Binding-site contacts:
Ligand atom C14 contacts residue ALA58 of chain 1.A at 3.6 Å (hydrophobic).
Ligand atom O2 contacts residue LYS60 of chain 1.A at 2.9 Å (salt-bridge).
Ligand atom C5 contacts residue MET114 of chain 1.A at 3.1 Å (hydrophobic).
Ligand atom C18 contacts residue TYR42 of chain 1.A at 3.4 Å (hydrophobic).
Ligand atom C20 contacts residue ASP173 of chain 1.A at 3.4 Å.
Ligand atom C35 contacts residue TYR70 of chain 1.A at 3.5 Å (hydrophobic).
Ligand atom N1 contacts residue ALA58 of chain 1.A at 3.4 Å.
Ligand atom N8 contacts residue ALA41 of chain 1.A at 3.4 Å.
Ligand atom C2 contacts residue GLU115 of chain 1.A at 3.4 Å.
Ligand atom N4 contacts residue LYS60 of chain 1.A at 3.1 Å (salt-bridge).
Ligand atom C36 contacts residue CYS172 of chain 1.A at 3.0 Å (hydrophobic).
Ligand atom C33 contacts residue ALA41 of chain 1.A at 3.1 Å (hydrophobic).
Ligand atom C14 contacts residue LEU162 of chain 1.A at 3.4 Å (hydrophobic).
Ligand atom C12 contacts residue GLN111 of chain 1.A at 3.2 Å.
Ligand atom C1 contacts residue GLU115 of chain 1.A at 3.4 Å.
Ligand atom N5 contacts residue GLU77 of chain 1.A at 3.5 Å.
Ligand atom N6 contacts residue ALA41 of chain 1.A at 3.1 Å (h-bond).
Ligand atom C contacts residue LYS120 of chain 1.A at 3.5 Å.
Ligand atom C22 contacts residue GLY175 of chain 1.A at 3.5 Å.
Ligand atom C21 contacts residue GLU77 of chain 1.A at 3.5 Å.
Ligand atom O contacts residue GLU115 of chain 1.A at 3.5 Å (salt-bridge).
Ligand atom O2 contacts residue GLU77 of chain 1.A at 3.6 Å (salt-bridge).
Ligand atom C36 contacts residue ASN160 of chain 1.A at 3.2 Å.
Ligand atom N1 contacts residue MET114 of chain 1.A at 3.3 Å (h-bond).
Ligand atom C34 contacts residue TYR70 of chain 1.A at 3.2 Å (hydrophobic).
Ligand atom N2 contacts residue MET114 of chain 1.A at 2.8 Å (h-bond).
Ligand atom N1 contacts residue ASP112 of chain 1.A at 2.7 Å (salt-bridge).
Ligand atom N7 contacts residue TYR70 of chain 1.A at 3.5 Å.
Ligand atom N6 contacts residue TYR70 of chain 1.A at 3.5 Å.
Ligand atom C19 contacts residue ASP173 of chain 1.A at 3.5 Å.
Ligand atom O1 contacts residue LYS60 of chain 1.A at 3.1 Å (salt-bridge).
Ligand atom C4 contacts residue MET114 of chain 1.A at 3.5 Å (hydrophobic).
Ligand atom O contacts residue LYS120 of chain 1.A at 3.1 Å (salt-bridge).
Ligand atom C9 contacts residue LEU162 of chain 1.A at 3.5 Å (hydrophobic).
Ligand atom C25 contacts residue THR74 of chain 1.A at 3.5 Å.
Ligand atom C21 contacts residue LYS60 of chain 1.A at 3.6 Å.
Ligand atom C36 contacts residue SER159 of chain 1.A at 3.6 Å.
Ligand atom C22 contacts residue ASP173 of chain 1.A at 3.5 Å.
Ligand atom C34 contacts residue ALA41 of chain 1.A at 3.5 Å (hydrophobic).
Ligand atom O1 contacts residue GLN111 of chain 1.A at 3.5 Å (h-bond).

The protein below binds the small molecule below.
Small molecule (SMILES): CS[C@@]1(C(=O)Nc2ccc3[nH]nc(-c4ccc(OC(C)C)nc4)c3c2)CCN(CC(=O)N2CC=C(c3ccc(-c4ncn(C)n4)cc3)CC2)C1

Sequence of chain 1.A:
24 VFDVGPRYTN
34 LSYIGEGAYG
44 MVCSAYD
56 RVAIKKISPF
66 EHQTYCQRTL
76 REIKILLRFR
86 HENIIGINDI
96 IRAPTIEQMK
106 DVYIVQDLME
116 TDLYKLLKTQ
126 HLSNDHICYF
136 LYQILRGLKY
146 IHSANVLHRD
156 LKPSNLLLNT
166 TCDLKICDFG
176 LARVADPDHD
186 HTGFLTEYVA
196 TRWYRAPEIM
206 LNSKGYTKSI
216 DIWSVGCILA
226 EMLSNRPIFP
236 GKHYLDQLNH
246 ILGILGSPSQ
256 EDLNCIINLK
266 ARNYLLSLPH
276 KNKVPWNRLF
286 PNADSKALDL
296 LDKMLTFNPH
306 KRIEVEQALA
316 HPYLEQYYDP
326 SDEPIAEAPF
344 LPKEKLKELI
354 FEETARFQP